This protein binds this small molecule.
Small molecule (SMILES): CC(C)C[C@H](N)C(=O)O

Sequence of chain 1.B:
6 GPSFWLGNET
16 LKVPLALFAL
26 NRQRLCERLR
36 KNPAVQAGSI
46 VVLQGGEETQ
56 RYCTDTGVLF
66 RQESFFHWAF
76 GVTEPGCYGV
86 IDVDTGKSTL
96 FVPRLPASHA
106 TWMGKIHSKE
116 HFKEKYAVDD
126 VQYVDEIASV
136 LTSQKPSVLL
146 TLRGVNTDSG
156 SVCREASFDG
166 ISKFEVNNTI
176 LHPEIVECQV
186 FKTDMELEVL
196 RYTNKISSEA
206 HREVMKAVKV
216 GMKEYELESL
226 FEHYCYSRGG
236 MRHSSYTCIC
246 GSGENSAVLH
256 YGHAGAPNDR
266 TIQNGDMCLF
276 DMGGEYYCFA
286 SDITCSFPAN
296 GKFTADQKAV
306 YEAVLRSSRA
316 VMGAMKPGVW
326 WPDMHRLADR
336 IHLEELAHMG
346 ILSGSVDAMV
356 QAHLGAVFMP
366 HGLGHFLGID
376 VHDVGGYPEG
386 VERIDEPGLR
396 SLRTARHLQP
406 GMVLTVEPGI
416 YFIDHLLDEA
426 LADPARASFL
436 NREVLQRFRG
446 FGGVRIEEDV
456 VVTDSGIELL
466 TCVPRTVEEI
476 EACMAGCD

Sequence of chain 1.A:
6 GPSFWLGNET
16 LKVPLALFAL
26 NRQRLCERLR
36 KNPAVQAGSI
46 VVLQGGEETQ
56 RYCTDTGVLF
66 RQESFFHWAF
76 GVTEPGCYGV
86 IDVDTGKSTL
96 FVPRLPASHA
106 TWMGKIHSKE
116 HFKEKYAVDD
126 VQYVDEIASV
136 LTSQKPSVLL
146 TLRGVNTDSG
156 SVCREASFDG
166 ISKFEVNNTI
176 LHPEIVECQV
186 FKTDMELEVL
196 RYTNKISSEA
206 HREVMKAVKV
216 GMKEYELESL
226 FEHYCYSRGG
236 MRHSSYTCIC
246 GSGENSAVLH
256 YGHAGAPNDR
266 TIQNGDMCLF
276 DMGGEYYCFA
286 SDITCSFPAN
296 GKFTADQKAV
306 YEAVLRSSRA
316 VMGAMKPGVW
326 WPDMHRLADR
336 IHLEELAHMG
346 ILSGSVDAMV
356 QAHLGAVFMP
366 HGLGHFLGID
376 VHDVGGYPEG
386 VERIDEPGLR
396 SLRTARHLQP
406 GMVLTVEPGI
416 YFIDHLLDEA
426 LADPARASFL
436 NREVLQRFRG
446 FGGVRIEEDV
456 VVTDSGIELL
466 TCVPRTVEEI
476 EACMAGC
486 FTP

Binding-site contacts:
Ligand atom CA contacts residue HIS255 of chain 1.B at 3.9 Å.
Ligand atom C contacts residue PRO1 of chain 1.M at 2.9 Å (hydrophobic).
Ligand atom C contacts residue HIS377 of chain 1.B at 3.7 Å.
Ligand atom C contacts residue MN1 of chain 1.K at 3.0 Å.
Ligand atom OXT contacts residue HIS377 of chain 1.B at 2.6 Å (h-bond).
Ligand atom C contacts residue MN1 of chain 1.J at 2.7 Å.
Ligand atom O contacts residue GLU412 of chain 1.B at 3.0 Å (salt-bridge).
Ligand atom CG contacts residue HIS377 of chain 1.B at 3.7 Å.
Ligand atom CG contacts residue HIS255 of chain 1.B at 3.6 Å.
Ligand atom N contacts residue ASP287 of chain 1.B at 3.2 Å (salt-bridge).
Ligand atom OXT contacts residue ASP287 of chain 1.B at 3.9 Å.
Ligand atom CB contacts residue VAL376 of chain 1.B at 3.9 Å (hydrophobic).
Ligand atom CD2 contacts residue TYR241 of chain 1.B at 4.0 Å (hydrophobic).
Ligand atom OXT contacts residue GLU412 of chain 1.B at 4.0 Å.
Ligand atom CA contacts residue PRO1 of chain 1.M at 3.7 Å (hydrophobic).
Ligand atom CB contacts residue HIS377 of chain 1.B at 3.4 Å.
Ligand atom O contacts residue HIS370 of chain 1.B at 3.7 Å.
Ligand atom OXT contacts residue MN1 of chain 1.J at 2.8 Å.
Ligand atom CD1 contacts residue HIS255 of chain 1.B at 3.8 Å.
Ligand atom CA contacts residue MN1 of chain 1.J at 4.0 Å.
Ligand atom N contacts residue ILE244 of chain 1.B at 4.1 Å.
Ligand atom CA contacts residue MN1 of chain 1.K at 3.2 Å.
Ligand atom N contacts residue TYR241 of chain 1.B at 3.2 Å.
Ligand atom O contacts residue PRO1 of chain 1.M at 3.0 Å (h-bond).
Ligand atom C contacts residue GLU412 of chain 1.B at 4.0 Å.
Ligand atom C contacts residue ASP287 of chain 1.B at 3.5 Å.
Ligand atom O contacts residue MN1 of chain 1.J at 2.0 Å.
Ligand atom CD1 contacts residue ILE244 of chain 1.B at 4.0 Å (hydrophobic).
Ligand atom CD2 contacts residue VAL376 of chain 1.B at 3.9 Å (hydrophobic).
Ligand atom C contacts residue HIS370 of chain 1.B at 3.8 Å.
Ligand atom N contacts residue ASP276 of chain 1.B at 3.2 Å (salt-bridge).
Ligand atom CD2 contacts residue HIS377 of chain 1.B at 3.6 Å.
Ligand atom O contacts residue ASP287 of chain 1.B at 3.1 Å (salt-bridge).
Ligand atom O contacts residue ASP276 of chain 1.B at 3.5 Å (salt-bridge).
Ligand atom OXT contacts residue PRO1 of chain 1.M at 2.8 Å (h-bond).
Ligand atom O contacts residue GLU452 of chain 1.B at 3.1 Å (salt-bridge).
Ligand atom CA contacts residue ASP276 of chain 1.B at 3.9 Å.
Ligand atom OXT contacts residue HIS370 of chain 1.B at 3.2 Å (h-bond).
Ligand atom O contacts residue MN1 of chain 1.K at 2.2 Å.
Ligand atom N contacts residue MN1 of chain 1.K at 2.4 Å.